Sequence of chain 1.D:
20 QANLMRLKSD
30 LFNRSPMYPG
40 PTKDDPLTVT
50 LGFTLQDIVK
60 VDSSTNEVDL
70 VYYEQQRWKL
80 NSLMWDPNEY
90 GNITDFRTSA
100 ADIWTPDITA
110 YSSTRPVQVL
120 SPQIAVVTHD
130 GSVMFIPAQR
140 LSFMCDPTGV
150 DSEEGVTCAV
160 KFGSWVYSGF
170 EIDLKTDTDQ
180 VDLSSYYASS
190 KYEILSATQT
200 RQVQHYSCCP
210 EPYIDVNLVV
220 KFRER

Binding-site contacts:
Ligand atom C7 contacts residue GLY90 of chain 1.D at 4.3 Å.
Ligand atom C5 contacts residue ASN91 of chain 1.D at 3.6 Å.
Ligand atom C2 contacts residue ASN91 of chain 1.D at 2.3 Å.
Ligand atom C4 contacts residue ASN91 of chain 1.D at 4.1 Å.
Ligand atom N2 contacts residue ASN91 of chain 1.D at 3.1 Å (h-bond).
Ligand atom C3 contacts residue ASN91 of chain 1.D at 3.6 Å.
Ligand atom C7 contacts residue ASN91 of chain 1.D at 4.2 Å.
Ligand atom O3 contacts residue ASN91 of chain 1.D at 4.0 Å.
Ligand atom C7 contacts residue ASN87 of chain 1.D at 3.8 Å.
Ligand atom C6 contacts residue ASN91 of chain 1.D at 4.5 Å.
Ligand atom O7 contacts residue ASN87 of chain 1.D at 2.9 Å (h-bond).
Ligand atom O5 contacts residue ASN91 of chain 1.D at 2.3 Å (h-bond).
Ligand atom C8 contacts residue GLY90 of chain 1.D at 3.7 Å.
Ligand atom C1 contacts residue ASN91 of chain 1.D at 1.4 Å.

The protein below binds the small molecule below.
Small molecule (SMILES): CC(=O)N[C@@H]1[C@@H](O)[C@H](O)[C@@H](CO)O[C@H]1O